Binding-site contacts:
Ligand atom C1 contacts residue ASN1134 of chain 1.C at 3.4 Å.
Ligand atom O5 contacts residue ASN1134 of chain 1.C at 4.1 Å.
Ligand atom C2 contacts residue ASN1134 of chain 1.C at 3.9 Å.
Ligand atom N2 contacts residue ASN1134 of chain 1.C at 4.0 Å.

This small molecule binds to this protein.
Small molecule (SMILES): CC(=O)N[C@H]1[C@H](O[C@H]2[C@H](O)[C@@H](NC(C)=O)CO[C@@H]2CO)O[C@H](CO)[C@@H](O)[C@@H]1O

Sequence of chain 1.C:
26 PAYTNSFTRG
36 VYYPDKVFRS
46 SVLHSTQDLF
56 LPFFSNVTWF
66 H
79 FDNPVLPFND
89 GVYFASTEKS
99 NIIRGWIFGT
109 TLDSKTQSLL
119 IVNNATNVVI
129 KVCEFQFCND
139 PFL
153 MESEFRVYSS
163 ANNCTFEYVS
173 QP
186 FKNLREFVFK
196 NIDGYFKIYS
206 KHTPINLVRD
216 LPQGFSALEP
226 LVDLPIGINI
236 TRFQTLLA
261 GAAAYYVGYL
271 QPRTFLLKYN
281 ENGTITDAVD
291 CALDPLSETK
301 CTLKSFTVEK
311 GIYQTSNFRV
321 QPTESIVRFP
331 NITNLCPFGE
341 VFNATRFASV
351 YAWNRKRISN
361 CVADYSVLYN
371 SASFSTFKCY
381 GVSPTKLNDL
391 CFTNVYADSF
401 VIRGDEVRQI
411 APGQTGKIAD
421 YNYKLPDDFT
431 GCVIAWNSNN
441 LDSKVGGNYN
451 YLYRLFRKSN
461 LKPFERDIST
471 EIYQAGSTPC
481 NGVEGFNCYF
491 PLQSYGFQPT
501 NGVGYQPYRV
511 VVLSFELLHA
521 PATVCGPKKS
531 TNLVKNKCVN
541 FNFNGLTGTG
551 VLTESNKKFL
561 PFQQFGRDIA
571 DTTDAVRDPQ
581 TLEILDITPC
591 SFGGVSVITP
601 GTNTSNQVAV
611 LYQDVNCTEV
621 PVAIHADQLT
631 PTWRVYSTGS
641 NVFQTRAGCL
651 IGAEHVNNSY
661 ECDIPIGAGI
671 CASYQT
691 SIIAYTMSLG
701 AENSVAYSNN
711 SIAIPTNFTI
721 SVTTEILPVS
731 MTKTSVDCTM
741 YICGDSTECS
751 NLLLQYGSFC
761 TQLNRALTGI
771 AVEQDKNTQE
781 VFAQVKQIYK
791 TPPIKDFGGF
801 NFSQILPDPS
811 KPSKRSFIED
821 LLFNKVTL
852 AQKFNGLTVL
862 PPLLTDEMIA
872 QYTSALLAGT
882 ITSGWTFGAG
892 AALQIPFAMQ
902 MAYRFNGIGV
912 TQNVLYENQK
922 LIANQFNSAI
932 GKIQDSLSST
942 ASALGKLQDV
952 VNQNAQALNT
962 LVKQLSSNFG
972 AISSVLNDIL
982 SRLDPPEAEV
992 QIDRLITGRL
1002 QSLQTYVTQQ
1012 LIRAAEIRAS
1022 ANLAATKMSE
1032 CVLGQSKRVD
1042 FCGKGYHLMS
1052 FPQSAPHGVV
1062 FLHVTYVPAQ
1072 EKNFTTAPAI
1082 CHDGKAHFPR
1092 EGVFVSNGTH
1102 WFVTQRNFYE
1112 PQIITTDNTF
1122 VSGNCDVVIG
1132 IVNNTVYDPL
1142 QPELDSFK